A small-molecule ligand and the protein it binds are described below.
Small molecule (SMILES): CC(=O)N[C@H]1[C@H](O[C@H]2[C@H](O)[C@@H](NC(C)=O)CO[C@@H]2CO)O[C@H](CO)[C@@H](O)[C@@H]1O

Sequence of chain 19.BA:
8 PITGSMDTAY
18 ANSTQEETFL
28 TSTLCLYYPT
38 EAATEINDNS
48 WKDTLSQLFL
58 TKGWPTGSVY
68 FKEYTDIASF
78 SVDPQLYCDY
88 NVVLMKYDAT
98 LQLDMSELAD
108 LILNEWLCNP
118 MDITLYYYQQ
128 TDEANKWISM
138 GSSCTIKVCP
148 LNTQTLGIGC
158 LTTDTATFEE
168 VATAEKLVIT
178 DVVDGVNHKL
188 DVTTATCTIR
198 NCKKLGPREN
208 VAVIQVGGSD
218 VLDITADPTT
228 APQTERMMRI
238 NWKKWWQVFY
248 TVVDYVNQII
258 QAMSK

Binding-site contacts:
Ligand atom C7 contacts residue ASN19 of chain 19.BA at 3.8 Å.
Ligand atom C8 contacts residue TYR17 of chain 19.BA at 4.4 Å (hydrophobic).
Ligand atom C5 contacts residue ASN19 of chain 19.BA at 3.5 Å.
Ligand atom O7 contacts residue ASN19 of chain 19.BA at 4.2 Å.
Ligand atom C1 contacts residue ASN19 of chain 19.BA at 1.6 Å.
Ligand atom N2 contacts residue ASN19 of chain 19.BA at 3.2 Å (h-bond).
Ligand atom O5 contacts residue ASN19 of chain 19.BA at 2.5 Å (h-bond).
Ligand atom C4 contacts residue ASN19 of chain 19.BA at 4.4 Å.
Ligand atom C3 contacts residue ASN19 of chain 19.BA at 4.0 Å.
Ligand atom C2 contacts residue ASN19 of chain 19.BA at 2.9 Å.